This small molecule binds to this protein.
Small molecule (SMILES): CC(=O)N[C@@H]1[C@@H](O)[C@H](O)[C@@H](CO)O[C@H]1O

Binding-site contacts:
Ligand atom C6 contacts residue ARG22 of chain 1.H at 3.9 Å.
Ligand atom C2 contacts residue ASN16 of chain 1.B at 2.5 Å.
Ligand atom N2 contacts residue ASN16 of chain 1.B at 2.8 Å (h-bond).
Ligand atom O5 contacts residue ASN16 of chain 1.B at 2.4 Å (h-bond).
Ligand atom C5 contacts residue ASN16 of chain 1.B at 3.7 Å.
Ligand atom C8 contacts residue ASN16 of chain 1.B at 4.3 Å.
Ligand atom O7 contacts residue ASN16 of chain 1.B at 3.2 Å (h-bond).
Ligand atom O4 contacts residue ARG22 of chain 1.H at 2.9 Å (salt-bridge).
Ligand atom C8 contacts residue THR18 of chain 1.B at 4.1 Å.
Ligand atom O6 contacts residue ASN15 of chain 1.B at 4.0 Å.
Ligand atom C3 contacts residue ARG22 of chain 1.H at 4.1 Å.
Ligand atom N2 contacts residue THR18 of chain 1.B at 3.6 Å.
Ligand atom C3 contacts residue ASN16 of chain 1.B at 3.8 Å.
Ligand atom C2 contacts residue THR18 of chain 1.B at 4.2 Å.
Ligand atom C5 contacts residue ARG22 of chain 1.H at 4.3 Å.
Ligand atom C4 contacts residue ASN16 of chain 1.B at 4.3 Å.
Ligand atom O5 contacts residue THR18 of chain 1.B at 4.2 Å.
Ligand atom C1 contacts residue ASN16 of chain 1.B at 1.4 Å.
Ligand atom C7 contacts residue ASN16 of chain 1.B at 3.2 Å.
Ligand atom O6 contacts residue ARG22 of chain 1.H at 3.7 Å.
Ligand atom C7 contacts residue THR18 of chain 1.B at 4.1 Å.
Ligand atom C1 contacts residue THR18 of chain 1.B at 3.5 Å.
Ligand atom C4 contacts residue ARG22 of chain 1.H at 3.4 Å.
Ligand atom O6 contacts residue ASN16 of chain 1.B at 4.3 Å.
Ligand atom O3 contacts residue ARG22 of chain 1.H at 3.5 Å (salt-bridge).

Sequence of chain 1.B:
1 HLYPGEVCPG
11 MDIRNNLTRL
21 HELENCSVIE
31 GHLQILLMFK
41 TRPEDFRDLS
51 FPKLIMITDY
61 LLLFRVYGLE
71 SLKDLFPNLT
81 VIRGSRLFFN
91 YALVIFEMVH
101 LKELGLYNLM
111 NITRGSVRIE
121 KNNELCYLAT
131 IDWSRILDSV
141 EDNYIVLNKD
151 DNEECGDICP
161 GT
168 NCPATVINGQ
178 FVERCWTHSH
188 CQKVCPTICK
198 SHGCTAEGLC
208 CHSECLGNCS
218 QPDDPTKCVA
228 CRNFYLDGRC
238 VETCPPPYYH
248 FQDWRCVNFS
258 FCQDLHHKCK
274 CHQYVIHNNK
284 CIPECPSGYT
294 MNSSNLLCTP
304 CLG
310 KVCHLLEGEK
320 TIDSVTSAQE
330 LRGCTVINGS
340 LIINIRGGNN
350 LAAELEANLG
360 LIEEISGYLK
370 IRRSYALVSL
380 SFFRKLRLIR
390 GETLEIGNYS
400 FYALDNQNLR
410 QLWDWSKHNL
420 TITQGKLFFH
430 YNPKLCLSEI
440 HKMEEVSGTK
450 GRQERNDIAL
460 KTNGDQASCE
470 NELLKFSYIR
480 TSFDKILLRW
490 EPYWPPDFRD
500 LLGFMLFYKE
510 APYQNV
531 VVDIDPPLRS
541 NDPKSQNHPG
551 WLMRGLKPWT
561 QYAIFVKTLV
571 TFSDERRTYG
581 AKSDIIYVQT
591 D

Sequence of chain 1.H:
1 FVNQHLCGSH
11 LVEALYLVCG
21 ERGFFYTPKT